A small-molecule ligand and the protein it binds are described below.
Small molecule (SMILES): CC(=O)N[C@H]1[C@H](O[C@H]2[C@H](O)[C@@H](NC(C)=O)CO[C@@H]2CO)O[C@H](CO)[C@@H](O)[C@@H]1O

Sequence of chain 1.C:
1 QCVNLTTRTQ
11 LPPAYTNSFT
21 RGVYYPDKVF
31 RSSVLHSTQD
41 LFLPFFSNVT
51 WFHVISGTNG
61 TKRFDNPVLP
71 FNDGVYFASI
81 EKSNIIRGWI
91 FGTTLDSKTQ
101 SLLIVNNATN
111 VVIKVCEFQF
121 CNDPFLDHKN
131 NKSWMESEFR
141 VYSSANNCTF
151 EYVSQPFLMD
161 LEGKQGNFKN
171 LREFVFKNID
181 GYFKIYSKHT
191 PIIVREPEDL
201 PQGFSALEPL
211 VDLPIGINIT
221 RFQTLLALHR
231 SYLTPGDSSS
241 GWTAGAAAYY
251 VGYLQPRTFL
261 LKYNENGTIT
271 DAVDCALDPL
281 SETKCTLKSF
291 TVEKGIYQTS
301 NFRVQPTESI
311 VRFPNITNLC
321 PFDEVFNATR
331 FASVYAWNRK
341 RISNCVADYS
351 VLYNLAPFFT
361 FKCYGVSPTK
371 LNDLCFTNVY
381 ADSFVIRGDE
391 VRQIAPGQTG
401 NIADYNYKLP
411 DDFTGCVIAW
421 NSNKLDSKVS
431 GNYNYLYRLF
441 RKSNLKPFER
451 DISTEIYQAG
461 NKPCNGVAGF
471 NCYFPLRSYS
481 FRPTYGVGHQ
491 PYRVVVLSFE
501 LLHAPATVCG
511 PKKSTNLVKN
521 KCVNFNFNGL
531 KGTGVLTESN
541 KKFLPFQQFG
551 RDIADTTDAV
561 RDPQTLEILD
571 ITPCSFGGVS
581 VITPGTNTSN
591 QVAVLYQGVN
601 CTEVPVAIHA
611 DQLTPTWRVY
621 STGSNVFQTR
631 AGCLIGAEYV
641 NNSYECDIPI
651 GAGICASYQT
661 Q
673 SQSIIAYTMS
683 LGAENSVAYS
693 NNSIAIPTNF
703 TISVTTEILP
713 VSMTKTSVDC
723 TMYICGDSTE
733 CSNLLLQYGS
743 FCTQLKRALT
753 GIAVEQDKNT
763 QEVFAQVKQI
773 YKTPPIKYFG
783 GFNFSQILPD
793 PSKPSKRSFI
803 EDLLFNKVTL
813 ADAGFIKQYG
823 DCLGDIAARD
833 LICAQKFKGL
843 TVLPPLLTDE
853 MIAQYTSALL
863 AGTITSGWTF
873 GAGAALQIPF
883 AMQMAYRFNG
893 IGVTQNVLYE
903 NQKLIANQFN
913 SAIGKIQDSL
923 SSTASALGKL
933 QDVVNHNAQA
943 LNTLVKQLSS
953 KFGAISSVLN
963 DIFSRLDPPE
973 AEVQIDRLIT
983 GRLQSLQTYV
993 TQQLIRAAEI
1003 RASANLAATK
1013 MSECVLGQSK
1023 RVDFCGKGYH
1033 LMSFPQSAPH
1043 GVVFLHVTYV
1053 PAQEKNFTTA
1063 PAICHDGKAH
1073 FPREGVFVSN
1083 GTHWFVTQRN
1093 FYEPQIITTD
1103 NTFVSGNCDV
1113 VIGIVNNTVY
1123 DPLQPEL

Binding-site contacts:
Ligand atom C8 contacts residue ASN785 of chain 1.C at 4.3 Å.
Ligand atom C7 contacts residue ASN785 of chain 1.C at 4.0 Å.
Ligand atom C1 contacts residue ASN785 of chain 1.C at 1.4 Å.
Ligand atom C6 contacts residue GLN788 of chain 1.C at 3.6 Å.
Ligand atom N2 contacts residue ASN785 of chain 1.C at 2.9 Å (h-bond).
Ligand atom O5 contacts residue ASN785 of chain 1.C at 2.4 Å (h-bond).
Ligand atom C5 contacts residue SER787 of chain 1.C at 3.7 Å.
Ligand atom O6 contacts residue GLN788 of chain 1.C at 2.3 Å (h-bond).
Ligand atom O5 contacts residue SER787 of chain 1.C at 3.8 Å.
Ligand atom C3 contacts residue ASN785 of chain 1.C at 3.8 Å.
Ligand atom C5 contacts residue ASN785 of chain 1.C at 3.7 Å.
Ligand atom O6 contacts residue SER787 of chain 1.C at 4.3 Å.
Ligand atom C1 contacts residue SER787 of chain 1.C at 3.5 Å.
Ligand atom C2 contacts residue ASN785 of chain 1.C at 2.5 Å.
Ligand atom C4 contacts residue ASN785 of chain 1.C at 4.2 Å.
Ligand atom C5 contacts residue GLN788 of chain 1.C at 4.3 Å.